Sequence of chain 1.B:
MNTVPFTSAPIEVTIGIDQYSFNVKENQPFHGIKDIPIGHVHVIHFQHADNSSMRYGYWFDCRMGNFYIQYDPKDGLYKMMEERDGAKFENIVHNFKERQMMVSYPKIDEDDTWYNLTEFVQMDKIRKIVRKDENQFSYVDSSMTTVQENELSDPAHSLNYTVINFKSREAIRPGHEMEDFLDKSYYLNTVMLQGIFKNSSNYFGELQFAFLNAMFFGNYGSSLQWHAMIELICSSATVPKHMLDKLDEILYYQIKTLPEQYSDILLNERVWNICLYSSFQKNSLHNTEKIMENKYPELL

A small-molecule ligand and the protein it binds are described below.
Small molecule (SMILES): Cc1cc(C(=O)Nc2ccc(N)cc2)co1

Binding-site contacts:
Ligand atom C11 contacts residue MET223 of chain 1.B at 3.4 Å (hydrophobic).
Ligand atom C5 contacts residue PHE224 of chain 1.B at 3.9 Å (hydrophobic).
Ligand atom C6 contacts residue PHE224 of chain 1.B at 4.0 Å (hydrophobic).
Ligand atom C4 contacts residue PHE224 of chain 1.B at 4.2 Å (hydrophobic).
Ligand atom N contacts residue MET223 of chain 1.B at 2.9 Å (h-bond).
Ligand atom C8 contacts residue SER25 of chain 1.B at 4.2 Å.
Ligand atom C10 contacts residue PHE224 of chain 1.B at 3.7 Å (hydrophobic).
Ligand atom O contacts residue MET223 of chain 1.B at 4.2 Å.
Ligand atom N1 contacts residue PHE224 of chain 1.B at 3.6 Å.
Ligand atom N1 contacts residue GLN23 of chain 1.B at 3.6 Å.
Ligand atom C11 contacts residue PRO267 of chain 1.B at 3.5 Å (hydrophobic).
Ligand atom N contacts residue ARG59 of chain 1.B at 4.2 Å.
Ligand atom O1 contacts residue TYR270 of chain 1.B at 3.8 Å.
Ligand atom N contacts residue PHE224 of chain 1.B at 3.7 Å.
Ligand atom C8 contacts residue PHE224 of chain 1.B at 3.8 Å (hydrophobic).
Ligand atom C10 contacts residue PRO267 of chain 1.B at 3.6 Å (hydrophobic).
Ligand atom C2 contacts residue ARG59 of chain 1.B at 3.9 Å.
Ligand atom C8 contacts residue ARG59 of chain 1.B at 4.0 Å.
Ligand atom C3 contacts residue MET223 of chain 1.B at 4.0 Å (hydrophobic).
Ligand atom C3 contacts residue ARG59 of chain 1.B at 4.0 Å.
Ligand atom C8 contacts residue HIS49 of chain 1.B at 4.3 Å.
Ligand atom C5 contacts residue TYR270 of chain 1.B at 3.4 Å (hydrophobic).
Ligand atom C5 contacts residue ARG59 of chain 1.B at 3.7 Å.
Ligand atom C7 contacts residue ARG59 of chain 1.B at 3.2 Å.
Ligand atom C3 contacts residue PHE224 of chain 1.B at 4.2 Å (hydrophobic).
Ligand atom C2 contacts residue TYR270 of chain 1.B at 3.9 Å (hydrophobic).
Ligand atom C6 contacts residue MET223 of chain 1.B at 3.4 Å (hydrophobic).
Ligand atom C9 contacts residue PHE224 of chain 1.B at 3.5 Å (hydrophobic).
Ligand atom C4 contacts residue MET223 of chain 1.B at 3.2 Å (hydrophobic).
Ligand atom C7 contacts residue PHE224 of chain 1.B at 3.9 Å (hydrophobic).
Ligand atom C10 contacts residue MET223 of chain 1.B at 4.1 Å (hydrophobic).
Ligand atom N contacts residue TYR270 of chain 1.B at 3.8 Å.
Ligand atom C3 contacts residue TYR270 of chain 1.B at 3.5 Å (hydrophobic).
Ligand atom C4 contacts residue TYR270 of chain 1.B at 3.9 Å (hydrophobic).
Ligand atom C4 contacts residue GLY226 of chain 1.B at 4.0 Å.
Ligand atom O1 contacts residue ARG59 of chain 1.B at 3.4 Å.
Ligand atom O contacts residue GLY226 of chain 1.B at 3.7 Å.
Ligand atom C11 contacts residue PHE224 of chain 1.B at 3.9 Å (hydrophobic).
Ligand atom C6 contacts residue ARG59 of chain 1.B at 4.0 Å.
Ligand atom C5 contacts residue MET223 of chain 1.B at 3.9 Å (hydrophobic).